Binding-site contacts:
Ligand atom N2 contacts residue ASN2642 of chain 1.B at 2.9 Å (h-bond).
Ligand atom C7 contacts residue ASN2642 of chain 1.B at 3.1 Å.
Ligand atom C2 contacts residue ASN2642 of chain 1.B at 2.5 Å.
Ligand atom C4 contacts residue ASN2642 of chain 1.B at 4.2 Å.
Ligand atom C1 contacts residue ASN2642 of chain 1.B at 1.4 Å.
Ligand atom O7 contacts residue ASN2642 of chain 1.B at 3.0 Å (h-bond).
Ligand atom C3 contacts residue ASN2642 of chain 1.B at 3.8 Å.
Ligand atom C8 contacts residue ASP2643 of chain 1.B at 4.3 Å.
Ligand atom C5 contacts residue ASN2642 of chain 1.B at 3.7 Å.
Ligand atom O5 contacts residue ASN2642 of chain 1.B at 2.4 Å (h-bond).
Ligand atom C8 contacts residue ASN2642 of chain 1.B at 3.1 Å.

Sequence of chain 1.B:
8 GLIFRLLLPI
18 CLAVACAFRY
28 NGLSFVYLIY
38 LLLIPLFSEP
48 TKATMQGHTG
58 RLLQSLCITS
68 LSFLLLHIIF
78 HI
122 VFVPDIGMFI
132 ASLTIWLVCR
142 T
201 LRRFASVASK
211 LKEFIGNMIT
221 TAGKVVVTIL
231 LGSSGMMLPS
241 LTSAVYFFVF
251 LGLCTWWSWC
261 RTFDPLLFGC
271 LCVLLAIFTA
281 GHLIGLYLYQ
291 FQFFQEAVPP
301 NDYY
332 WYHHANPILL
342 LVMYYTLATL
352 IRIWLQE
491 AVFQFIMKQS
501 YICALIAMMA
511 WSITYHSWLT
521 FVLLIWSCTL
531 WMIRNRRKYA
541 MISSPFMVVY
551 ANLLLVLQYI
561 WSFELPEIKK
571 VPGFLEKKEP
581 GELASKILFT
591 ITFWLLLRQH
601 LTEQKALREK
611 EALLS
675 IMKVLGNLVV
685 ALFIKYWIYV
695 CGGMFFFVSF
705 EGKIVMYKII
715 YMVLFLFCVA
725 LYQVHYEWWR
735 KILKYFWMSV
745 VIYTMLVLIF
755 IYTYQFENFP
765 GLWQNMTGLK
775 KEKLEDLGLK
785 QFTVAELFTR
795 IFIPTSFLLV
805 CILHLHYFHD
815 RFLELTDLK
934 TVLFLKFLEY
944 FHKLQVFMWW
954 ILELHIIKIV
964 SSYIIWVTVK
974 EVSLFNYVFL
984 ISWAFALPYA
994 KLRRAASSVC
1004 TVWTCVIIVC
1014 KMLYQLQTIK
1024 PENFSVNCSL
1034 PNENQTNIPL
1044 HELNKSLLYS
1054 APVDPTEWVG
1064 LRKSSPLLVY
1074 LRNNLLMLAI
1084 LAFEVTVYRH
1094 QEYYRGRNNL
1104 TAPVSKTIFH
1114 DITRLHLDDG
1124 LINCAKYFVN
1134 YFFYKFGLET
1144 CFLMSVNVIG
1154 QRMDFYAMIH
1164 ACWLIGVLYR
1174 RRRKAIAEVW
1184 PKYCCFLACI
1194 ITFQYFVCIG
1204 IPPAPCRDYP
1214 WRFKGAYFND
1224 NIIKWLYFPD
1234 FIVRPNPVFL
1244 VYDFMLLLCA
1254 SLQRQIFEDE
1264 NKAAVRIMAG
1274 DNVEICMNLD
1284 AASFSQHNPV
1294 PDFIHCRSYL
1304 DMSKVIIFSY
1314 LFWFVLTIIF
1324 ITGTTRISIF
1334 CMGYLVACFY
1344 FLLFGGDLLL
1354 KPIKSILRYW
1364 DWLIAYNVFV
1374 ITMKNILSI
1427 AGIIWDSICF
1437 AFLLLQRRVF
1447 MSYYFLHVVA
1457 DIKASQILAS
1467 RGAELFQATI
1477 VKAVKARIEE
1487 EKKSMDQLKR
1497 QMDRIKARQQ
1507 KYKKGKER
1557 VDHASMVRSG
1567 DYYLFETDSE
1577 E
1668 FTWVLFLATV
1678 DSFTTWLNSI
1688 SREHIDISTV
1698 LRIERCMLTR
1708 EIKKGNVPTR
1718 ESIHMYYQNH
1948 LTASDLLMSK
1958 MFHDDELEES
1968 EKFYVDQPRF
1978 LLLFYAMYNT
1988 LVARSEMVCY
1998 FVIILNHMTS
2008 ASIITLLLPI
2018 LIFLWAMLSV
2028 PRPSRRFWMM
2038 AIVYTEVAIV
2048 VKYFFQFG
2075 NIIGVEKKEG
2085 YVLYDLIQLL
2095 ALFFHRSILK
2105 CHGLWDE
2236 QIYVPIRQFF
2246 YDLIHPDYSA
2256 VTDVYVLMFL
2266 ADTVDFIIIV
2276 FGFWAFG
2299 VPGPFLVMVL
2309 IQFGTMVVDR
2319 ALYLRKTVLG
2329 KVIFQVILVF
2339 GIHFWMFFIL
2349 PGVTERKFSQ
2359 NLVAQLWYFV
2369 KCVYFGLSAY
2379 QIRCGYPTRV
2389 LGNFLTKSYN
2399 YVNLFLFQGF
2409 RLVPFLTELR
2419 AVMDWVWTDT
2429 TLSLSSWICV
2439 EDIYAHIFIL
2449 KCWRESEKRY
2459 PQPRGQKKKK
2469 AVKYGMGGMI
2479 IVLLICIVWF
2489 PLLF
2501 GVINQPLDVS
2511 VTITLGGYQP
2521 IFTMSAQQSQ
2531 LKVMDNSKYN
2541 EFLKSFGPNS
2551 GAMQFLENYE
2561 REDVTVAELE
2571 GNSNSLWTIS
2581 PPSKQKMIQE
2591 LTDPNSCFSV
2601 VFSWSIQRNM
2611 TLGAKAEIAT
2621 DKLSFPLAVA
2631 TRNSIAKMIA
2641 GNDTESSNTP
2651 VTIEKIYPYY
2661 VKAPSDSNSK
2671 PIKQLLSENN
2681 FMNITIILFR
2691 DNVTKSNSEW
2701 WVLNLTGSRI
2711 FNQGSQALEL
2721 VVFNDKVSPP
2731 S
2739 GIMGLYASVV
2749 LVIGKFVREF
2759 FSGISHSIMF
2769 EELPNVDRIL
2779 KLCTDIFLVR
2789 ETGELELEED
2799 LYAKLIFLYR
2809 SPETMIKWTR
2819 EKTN

A protein and the small-molecule ligand that binds it are described below.
Small molecule (SMILES): CC(=O)N[C@@H]1[C@@H](O)[C@H](O)[C@@H](CO)O[C@H]1O